Sequence of chain 5.K:
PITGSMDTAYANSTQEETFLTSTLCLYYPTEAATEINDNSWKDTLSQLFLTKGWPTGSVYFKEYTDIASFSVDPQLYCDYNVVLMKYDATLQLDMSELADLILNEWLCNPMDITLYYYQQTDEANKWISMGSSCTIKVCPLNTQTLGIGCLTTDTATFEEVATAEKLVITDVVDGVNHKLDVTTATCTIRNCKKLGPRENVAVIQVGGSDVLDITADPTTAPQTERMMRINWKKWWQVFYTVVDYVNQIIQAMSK

Binding-site contacts:
Ligand atom C7 contacts residue ASN12 of chain 5.K at 3.9 Å.
Ligand atom C2 contacts residue ASN12 of chain 5.K at 3.3 Å.
Ligand atom O7 contacts residue ASN12 of chain 5.K at 3.6 Å.
Ligand atom C5 contacts residue ASN12 of chain 5.K at 4.2 Å.
Ligand atom O5 contacts residue ASN12 of chain 5.K at 2.8 Å (h-bond).
Ligand atom C1 contacts residue ASN12 of chain 5.K at 2.2 Å.
Ligand atom N2 contacts residue ASN12 of chain 5.K at 3.8 Å.

The small molecule below binds the protein below.
Small molecule (SMILES): CC(=O)N[C@H]1[C@H](O[C@H]2[C@H](O)[C@@H](NC(C)=O)CO[C@@H]2CO)O[C@H](CO)[C@@H](O)[C@@H]1O